Binding-site contacts:
Ligand atom C7 contacts residue ASP92 of chain 1.B at 3.1 Å.
Ligand atom C7 contacts residue HIS96 of chain 1.B at 4.0 Å.
Ligand atom C2 contacts residue LYS87 of chain 1.B at 4.1 Å.
Ligand atom O10 contacts residue SER44 of chain 1.B at 4.0 Å.
Ligand atom C3 contacts residue LEU86 of chain 1.B at 4.1 Å (hydrophobic).
Ligand atom O10 contacts residue PRO45 of chain 1.B at 3.3 Å.
Ligand atom O2 contacts residue TRP64 of chain 1.B at 3.9 Å.
Ligand atom C6 contacts residue LEU88 of chain 1.B at 3.5 Å (hydrophobic).
Ligand atom N1 contacts residue TRP64 of chain 1.B at 3.8 Å.
Ligand atom C5 contacts residue TRP64 of chain 1.B at 3.5 Å (hydrophobic).
Ligand atom C12 contacts residue TRP64 of chain 1.B at 3.8 Å (hydrophobic).
Ligand atom C4 contacts residue TRP64 of chain 1.B at 3.5 Å (hydrophobic).
Ligand atom N1 contacts residue ILE152 of chain 1.B at 4.1 Å.
Ligand atom C7 contacts residue ILE43 of chain 1.B at 3.8 Å (hydrophobic).
Ligand atom C9 contacts residue ILE43 of chain 1.B at 4.0 Å (hydrophobic).
Ligand atom C2 contacts residue LEU86 of chain 1.B at 4.1 Å (hydrophobic).
Ligand atom C6 contacts residue LYS87 of chain 1.B at 3.9 Å.
Ligand atom O10 contacts residue ILE43 of chain 1.B at 3.9 Å.
Ligand atom N3 contacts residue TRP64 of chain 1.B at 3.6 Å.
Ligand atom O1 contacts residue TRP151 of chain 1.B at 3.9 Å.
Ligand atom O2 contacts residue LYS87 of chain 1.B at 3.0 Å (salt-bridge).
Ligand atom C9 contacts residue PRO45 of chain 1.B at 3.9 Å (hydrophobic).
Ligand atom C6 contacts residue ASP92 of chain 1.B at 3.3 Å.
Ligand atom C3 contacts residue TRP64 of chain 1.B at 3.7 Å (hydrophobic).
Ligand atom C6 contacts residue TRP64 of chain 1.B at 4.1 Å (hydrophobic).
Ligand atom C2 contacts residue TRP64 of chain 1.B at 3.8 Å (hydrophobic).
Ligand atom O10 contacts residue ASP48 of chain 1.B at 3.2 Å (salt-bridge).
Ligand atom C5 contacts residue LEU86 of chain 1.B at 3.8 Å (hydrophobic).
Ligand atom O1 contacts residue ILE152 of chain 1.B at 3.7 Å.
Ligand atom C6 contacts residue LEU86 of chain 1.B at 3.6 Å (hydrophobic).
Ligand atom C1 contacts residue TRP64 of chain 1.B at 4.0 Å (hydrophobic).
Ligand atom C13 contacts residue TRP64 of chain 1.B at 3.6 Å (hydrophobic).
Ligand atom C1 contacts residue ILE152 of chain 1.B at 3.6 Å (hydrophobic).
Ligand atom C4 contacts residue LEU86 of chain 1.B at 3.8 Å (hydrophobic).
Ligand atom O2 contacts residue LEU86 of chain 1.B at 3.7 Å.
Ligand atom C7 contacts residue LEU88 of chain 1.B at 4.1 Å (hydrophobic).
Ligand atom C4 contacts residue LYS87 of chain 1.B at 3.6 Å.
Ligand atom N2 contacts residue ILE152 of chain 1.B at 3.7 Å.
Ligand atom C11 contacts residue PRO45 of chain 1.B at 3.6 Å (hydrophobic).
Ligand atom N2 contacts residue TRP64 of chain 1.B at 4.2 Å.

Sequence of chain 1.B:
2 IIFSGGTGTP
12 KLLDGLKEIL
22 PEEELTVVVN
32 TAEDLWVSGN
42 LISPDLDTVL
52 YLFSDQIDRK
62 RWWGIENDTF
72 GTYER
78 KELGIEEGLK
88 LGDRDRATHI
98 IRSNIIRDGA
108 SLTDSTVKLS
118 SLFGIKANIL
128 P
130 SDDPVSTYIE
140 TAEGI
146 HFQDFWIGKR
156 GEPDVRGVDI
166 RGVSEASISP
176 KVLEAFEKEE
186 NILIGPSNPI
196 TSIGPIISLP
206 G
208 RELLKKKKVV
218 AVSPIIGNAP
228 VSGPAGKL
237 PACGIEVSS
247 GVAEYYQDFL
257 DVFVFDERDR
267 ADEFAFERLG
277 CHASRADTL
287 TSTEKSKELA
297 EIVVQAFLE

This protein binds this small molecule.
Small molecule (SMILES): O=c1nc2n(C[C@H](O)[C@H](O)[C@H](O)CO)c3cc(O)ccc3cc-2c(=O)[nH]1